Binding-site contacts:
Ligand atom C2 contacts residue TRP25 of chain 1.N at 4.0 Å (hydrophobic).
Ligand atom S1 contacts residue VAL29 of chain 1.N at 3.6 Å.
Ligand atom N1 contacts residue LEU33 of chain 1.N at 3.3 Å.
Ligand atom C7 contacts residue LEU113 of chain 1.N at 4.2 Å (hydrophobic).
Ligand atom C8 contacts residue SER116 of chain 1.N at 4.2 Å.
Ligand atom C4 contacts residue LEU113 of chain 1.N at 3.4 Å (hydrophobic).
Ligand atom N1 contacts residue ILE39 of chain 1.Y at 4.0 Å.
Ligand atom C2 contacts residue PHE109 of chain 1.N at 3.8 Å (hydrophobic).
Ligand atom C8 contacts residue ILE39 of chain 1.Y at 3.7 Å (hydrophobic).
Ligand atom C9 contacts residue ILE39 of chain 1.Y at 4.1 Å (hydrophobic).
Ligand atom C2 contacts residue VAL29 of chain 1.N at 4.1 Å (hydrophobic).
Ligand atom C3 contacts residue PHE109 of chain 1.N at 3.2 Å (hydrophobic).
Ligand atom O1 contacts residue LEU112 of chain 1.N at 3.1 Å.
Ligand atom C12 contacts residue VAL40 of chain 1.Y at 3.4 Å (hydrophobic).
Ligand atom S1 contacts residue PRO36 of chain 1.Y at 3.6 Å.
Ligand atom C1 contacts residue VAL29 of chain 1.N at 3.5 Å (hydrophobic).
Ligand atom C7 contacts residue SER116 of chain 1.N at 4.0 Å.
Ligand atom C10 contacts residue LEU33 of chain 1.N at 3.9 Å (hydrophobic).
Ligand atom C10 contacts residue SER116 of chain 1.N at 4.0 Å.
Ligand atom N1 contacts residue PRO36 of chain 1.Y at 3.6 Å.
Ligand atom O1 contacts residue SER116 of chain 1.N at 3.4 Å (h-bond).
Ligand atom C5 contacts residue LEU113 of chain 1.N at 4.0 Å (hydrophobic).
Ligand atom C9 contacts residue SER116 of chain 1.N at 3.9 Å.
Ligand atom C9 contacts residue LEU33 of chain 1.N at 3.9 Å (hydrophobic).
Ligand atom O1 contacts residue LEU113 of chain 1.N at 3.8 Å.
Ligand atom C4 contacts residue PHE109 of chain 1.N at 3.7 Å (hydrophobic).
Ligand atom C11 contacts residue ILE39 of chain 1.Y at 4.0 Å (hydrophobic).
Ligand atom C11 contacts residue LEU33 of chain 1.N at 3.3 Å (hydrophobic).
Ligand atom C3 contacts residue LEU113 of chain 1.N at 3.6 Å (hydrophobic).
Ligand atom C10 contacts residue ALA60 of chain 1.N at 4.1 Å (hydrophobic).
Ligand atom C10 contacts residue VAL56 of chain 1.N at 3.8 Å (hydrophobic).
Ligand atom S2 contacts residue ALA60 of chain 1.N at 3.5 Å.
Ligand atom C12 contacts residue VAL57 of chain 1.N at 3.5 Å (hydrophobic).
Ligand atom C6 contacts residue VAL29 of chain 1.N at 3.5 Å (hydrophobic).
Ligand atom C1 contacts residue ALA35 of chain 1.Y at 4.0 Å (hydrophobic).
Ligand atom C12 contacts residue PRO36 of chain 1.Y at 3.6 Å (hydrophobic).
Ligand atom C12 contacts residue LEU33 of chain 1.N at 3.6 Å (hydrophobic).
Ligand atom C6 contacts residue ILE39 of chain 1.Y at 4.0 Å (hydrophobic).
Ligand atom S1 contacts residue ILE39 of chain 1.Y at 3.4 Å.
Ligand atom S2 contacts residue SER116 of chain 1.N at 3.4 Å.

Sequence of chain 1.Y:
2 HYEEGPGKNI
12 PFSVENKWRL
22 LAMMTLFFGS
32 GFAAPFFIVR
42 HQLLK

The small molecule below binds the protein below.
Small molecule (SMILES): Cc1csc(-c2sc3ccccc3c2O)n1

Sequence of chain 1.N:
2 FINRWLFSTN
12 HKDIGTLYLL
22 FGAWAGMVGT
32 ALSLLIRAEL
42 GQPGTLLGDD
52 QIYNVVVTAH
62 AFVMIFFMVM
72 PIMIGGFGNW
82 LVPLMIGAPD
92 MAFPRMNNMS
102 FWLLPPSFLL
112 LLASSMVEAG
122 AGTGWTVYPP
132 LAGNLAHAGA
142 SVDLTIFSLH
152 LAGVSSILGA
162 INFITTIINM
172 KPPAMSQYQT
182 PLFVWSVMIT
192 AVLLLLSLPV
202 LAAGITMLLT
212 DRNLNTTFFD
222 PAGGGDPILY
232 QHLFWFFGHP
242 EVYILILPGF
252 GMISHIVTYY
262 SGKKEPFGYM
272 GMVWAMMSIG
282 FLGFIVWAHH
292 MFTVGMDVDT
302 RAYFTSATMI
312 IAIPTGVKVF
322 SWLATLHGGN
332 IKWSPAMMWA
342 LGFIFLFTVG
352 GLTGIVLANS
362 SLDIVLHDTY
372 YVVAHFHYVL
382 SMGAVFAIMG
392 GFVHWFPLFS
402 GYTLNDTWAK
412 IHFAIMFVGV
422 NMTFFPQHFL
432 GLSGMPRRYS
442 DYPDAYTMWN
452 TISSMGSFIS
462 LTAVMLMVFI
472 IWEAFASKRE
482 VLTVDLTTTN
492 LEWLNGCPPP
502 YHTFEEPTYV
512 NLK